Sequence of chain 1.A:
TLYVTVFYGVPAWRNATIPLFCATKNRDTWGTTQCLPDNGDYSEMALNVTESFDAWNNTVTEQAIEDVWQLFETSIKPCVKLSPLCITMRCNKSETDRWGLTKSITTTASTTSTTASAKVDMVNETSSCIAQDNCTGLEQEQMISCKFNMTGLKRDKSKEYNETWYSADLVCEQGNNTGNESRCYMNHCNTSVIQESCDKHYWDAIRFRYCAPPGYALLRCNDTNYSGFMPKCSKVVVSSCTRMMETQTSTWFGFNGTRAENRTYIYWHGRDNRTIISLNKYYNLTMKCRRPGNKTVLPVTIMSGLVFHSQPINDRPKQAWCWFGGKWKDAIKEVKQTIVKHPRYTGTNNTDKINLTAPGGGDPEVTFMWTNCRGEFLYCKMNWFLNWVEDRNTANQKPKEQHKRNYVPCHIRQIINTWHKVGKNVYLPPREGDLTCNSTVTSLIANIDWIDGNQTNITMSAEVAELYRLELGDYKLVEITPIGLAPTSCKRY

Sequence of chain 1.E:
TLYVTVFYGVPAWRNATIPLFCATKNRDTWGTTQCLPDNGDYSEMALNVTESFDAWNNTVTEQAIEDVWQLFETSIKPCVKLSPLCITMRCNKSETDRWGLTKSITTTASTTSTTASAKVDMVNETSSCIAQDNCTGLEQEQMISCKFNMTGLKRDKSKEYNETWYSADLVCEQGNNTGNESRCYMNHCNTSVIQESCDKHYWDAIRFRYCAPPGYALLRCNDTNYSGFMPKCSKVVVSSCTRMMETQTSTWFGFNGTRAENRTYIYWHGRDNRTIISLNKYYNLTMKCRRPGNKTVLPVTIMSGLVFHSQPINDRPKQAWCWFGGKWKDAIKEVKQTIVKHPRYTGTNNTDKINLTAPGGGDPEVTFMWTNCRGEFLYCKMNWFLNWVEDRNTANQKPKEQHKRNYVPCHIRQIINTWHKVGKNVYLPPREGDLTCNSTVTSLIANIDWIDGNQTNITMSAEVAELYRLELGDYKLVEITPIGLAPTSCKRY

A small-molecule ligand and the protein it binds are described below.
Small molecule (SMILES): CC(=O)N[C@H]1[C@H](O[C@H]2[C@H](O)[C@@H](NC(C)=O)CO[C@@H]2CO[C@@H]2O[C@@H](C)[C@@H](O)[C@@H](O)[C@@H]2O)O[C@H](CO)[C@@H](O)[C@@H]1O

Binding-site contacts:
Ligand atom O4 contacts residue GLU195 of chain 1.A at 4.2 Å.
Ligand atom O4 contacts residue GLN196 of chain 1.A at 3.9 Å.
Ligand atom C2 contacts residue ASN212 of chain 1.A at 2.5 Å.
Ligand atom O2 contacts residue LYS176 of chain 1.E at 3.6 Å (salt-bridge).
Ligand atom C4 contacts residue ASN212 of chain 1.A at 4.3 Å.
Ligand atom O5 contacts residue ASN212 of chain 1.A at 2.4 Å (h-bond).
Ligand atom C8 contacts residue ASN212 of chain 1.A at 3.8 Å.
Ligand atom C3 contacts residue ASN212 of chain 1.A at 3.9 Å.
Ligand atom C4 contacts residue VAL193 of chain 1.A at 4.1 Å (hydrophobic).
Ligand atom O6 contacts residue VAL193 of chain 1.A at 4.0 Å.
Ligand atom N2 contacts residue ASN212 of chain 1.A at 2.9 Å (h-bond).
Ligand atom N2 contacts residue THR213 of chain 1.A at 3.4 Å.
Ligand atom C5 contacts residue ASN212 of chain 1.A at 3.8 Å.
Ligand atom O7 contacts residue ASN212 of chain 1.A at 3.2 Å (h-bond).
Ligand atom O3 contacts residue GLU195 of chain 1.A at 3.5 Å.
Ligand atom C4 contacts residue CYS194 of chain 1.A at 4.0 Å (hydrophobic).
Ligand atom C2 contacts residue THR213 of chain 1.A at 4.5 Å.
Ligand atom O7 contacts residue LYS176 of chain 1.E at 4.4 Å.
Ligand atom C6 contacts residue VAL193 of chain 1.A at 4.1 Å (hydrophobic).
Ligand atom C3 contacts residue VAL193 of chain 1.A at 4.1 Å (hydrophobic).
Ligand atom C3 contacts residue GLU195 of chain 1.A at 4.3 Å.
Ligand atom C1 contacts residue ASN212 of chain 1.A at 1.5 Å.
Ligand atom C7 contacts residue THR213 of chain 1.A at 4.0 Å.
Ligand atom C7 contacts residue ASN212 of chain 1.A at 3.2 Å.
Ligand atom C4 contacts residue GLU195 of chain 1.A at 4.1 Å.
Ligand atom C8 contacts residue THR213 of chain 1.A at 3.7 Å.
Ligand atom C5 contacts residue VAL193 of chain 1.A at 3.7 Å (hydrophobic).
Ligand atom C6 contacts residue VAL193 of chain 1.A at 4.5 Å (hydrophobic).